Sequence of chain 1.D:
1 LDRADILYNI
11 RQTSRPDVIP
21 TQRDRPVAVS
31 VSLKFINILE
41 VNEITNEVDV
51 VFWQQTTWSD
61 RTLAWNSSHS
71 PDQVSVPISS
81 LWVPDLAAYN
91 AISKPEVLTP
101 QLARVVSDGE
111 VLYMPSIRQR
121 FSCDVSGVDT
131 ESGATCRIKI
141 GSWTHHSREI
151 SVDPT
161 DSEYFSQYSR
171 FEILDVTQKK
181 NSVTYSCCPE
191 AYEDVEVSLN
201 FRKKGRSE

This protein binds this small molecule.
Small molecule (SMILES): CCOc1cncc(N2CCCNCC2)c1

Binding-site contacts:
Ligand atom N3 contacts residue TRP143 of chain 1.D at 4.0 Å.
Ligand atom C1 contacts residue TRP143 of chain 1.D at 3.6 Å (hydrophobic).
Ligand atom C2 contacts residue TYR89 of chain 1.D at 3.4 Å (hydrophobic).
Ligand atom O1 contacts residue ARG104 of chain 1.E at 3.5 Å.
Ligand atom C5 contacts residue TRP143 of chain 1.D at 3.4 Å (hydrophobic).
Ligand atom N3 contacts residue MET114 of chain 1.E at 3.7 Å.
Ligand atom C3 contacts residue TYR192 of chain 1.D at 3.8 Å (hydrophobic).
Ligand atom N1 contacts residue TRP143 of chain 1.D at 3.0 Å (h-bond).
Ligand atom C4 contacts residue CYS187 of chain 1.D at 3.8 Å (hydrophobic).
Ligand atom C10 contacts residue MET114 of chain 1.E at 3.6 Å (hydrophobic).
Ligand atom C8 contacts residue TRP143 of chain 1.D at 3.8 Å (hydrophobic).
Ligand atom N1 contacts residue TYR89 of chain 1.D at 2.7 Å (h-bond).
Ligand atom C5 contacts residue MET114 of chain 1.E at 3.9 Å (hydrophobic).
Ligand atom C2 contacts residue TRP143 of chain 1.D at 3.8 Å (hydrophobic).
Ligand atom C2 contacts residue TYR192 of chain 1.D at 3.7 Å (hydrophobic).
Ligand atom N2 contacts residue MET114 of chain 1.E at 3.3 Å.
Ligand atom C11 contacts residue CYS188 of chain 1.D at 3.7 Å (hydrophobic).
Ligand atom C7 contacts residue LEU112 of chain 1.E at 3.5 Å (hydrophobic).
Ligand atom C10 contacts residue TRP143 of chain 1.D at 3.5 Å (hydrophobic).
Ligand atom C12 contacts residue TYR192 of chain 1.D at 3.6 Å (hydrophobic).
Ligand atom C1 contacts residue TRP53 of chain 1.E at 3.8 Å (hydrophobic).
Ligand atom C4 contacts residue CYS188 of chain 1.D at 4.1 Å (hydrophobic).
Ligand atom C3 contacts residue TYR185 of chain 1.D at 4.0 Å (hydrophobic).
Ligand atom C4 contacts residue MET114 of chain 1.E at 3.5 Å (hydrophobic).
Ligand atom C1 contacts residue TYR89 of chain 1.D at 3.3 Å (hydrophobic).
Ligand atom C11 contacts residue LEU112 of chain 1.E at 3.5 Å (hydrophobic).
Ligand atom C11 contacts residue TYR192 of chain 1.D at 3.6 Å (hydrophobic).
Ligand atom C9 contacts residue MET114 of chain 1.E at 3.3 Å (hydrophobic).
Ligand atom C8 contacts residue MET114 of chain 1.E at 4.0 Å (hydrophobic).
Ligand atom C6 contacts residue THR144 of chain 1.D at 3.9 Å.
Ligand atom N3 contacts residue THR144 of chain 1.D at 3.8 Å.
Ligand atom C6 contacts residue LEU112 of chain 1.E at 3.8 Å (hydrophobic).
Ligand atom N2 contacts residue TRP143 of chain 1.D at 3.4 Å (h-bond).
Ligand atom C12 contacts residue GLN73 of chain 1.E at 3.9 Å.
Ligand atom C2 contacts residue TYR185 of chain 1.D at 3.5 Å (hydrophobic).
Ligand atom O1 contacts residue LEU112 of chain 1.E at 3.4 Å.
Ligand atom C3 contacts residue TRP143 of chain 1.D at 3.9 Å (hydrophobic).
Ligand atom C12 contacts residue ARG104 of chain 1.E at 3.4 Å.
Ligand atom N1 contacts residue SER142 of chain 1.D at 3.9 Å.
Ligand atom C9 contacts residue TRP143 of chain 1.D at 3.3 Å (hydrophobic).

Sequence of chain 1.E:
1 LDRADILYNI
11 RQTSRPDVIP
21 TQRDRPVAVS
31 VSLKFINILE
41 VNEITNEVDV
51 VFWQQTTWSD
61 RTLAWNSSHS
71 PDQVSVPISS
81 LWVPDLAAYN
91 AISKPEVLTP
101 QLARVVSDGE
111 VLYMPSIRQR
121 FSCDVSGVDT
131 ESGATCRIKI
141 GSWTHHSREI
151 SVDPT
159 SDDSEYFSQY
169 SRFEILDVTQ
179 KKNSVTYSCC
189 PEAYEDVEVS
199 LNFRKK